A protein and the small-molecule ligand that binds it are described below.
Small molecule (SMILES): CC(=O)N[C@@H]1[C@@H](O)[C@H](O)[C@@H](CO)O[C@H]1O

Sequence of chain 1.A:
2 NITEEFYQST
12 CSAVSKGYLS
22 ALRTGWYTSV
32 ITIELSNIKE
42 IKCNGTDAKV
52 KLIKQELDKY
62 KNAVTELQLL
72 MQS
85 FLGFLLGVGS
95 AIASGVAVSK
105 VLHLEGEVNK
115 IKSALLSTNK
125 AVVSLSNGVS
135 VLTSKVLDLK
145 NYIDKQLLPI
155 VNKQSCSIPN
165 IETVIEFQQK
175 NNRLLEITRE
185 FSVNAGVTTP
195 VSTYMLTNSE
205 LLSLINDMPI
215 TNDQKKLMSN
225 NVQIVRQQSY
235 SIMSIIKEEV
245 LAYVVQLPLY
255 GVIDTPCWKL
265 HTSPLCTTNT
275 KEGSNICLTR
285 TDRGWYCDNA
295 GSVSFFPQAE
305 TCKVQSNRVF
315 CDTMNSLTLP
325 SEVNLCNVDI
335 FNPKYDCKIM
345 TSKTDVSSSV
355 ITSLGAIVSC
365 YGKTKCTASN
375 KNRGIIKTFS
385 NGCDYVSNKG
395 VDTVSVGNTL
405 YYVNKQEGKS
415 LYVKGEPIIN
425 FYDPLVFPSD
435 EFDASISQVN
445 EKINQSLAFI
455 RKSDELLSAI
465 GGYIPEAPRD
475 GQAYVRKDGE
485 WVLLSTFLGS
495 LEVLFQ

Binding-site contacts:
Ligand atom C7 contacts residue LYS43 of chain 1.A at 4.0 Å.
Ligand atom O7 contacts residue ASN45 of chain 1.A at 3.6 Å (h-bond).
Ligand atom C4 contacts residue ASN45 of chain 1.A at 4.3 Å.
Ligand atom C2 contacts residue ASN45 of chain 1.A at 2.5 Å.
Ligand atom O7 contacts residue LYS43 of chain 1.A at 3.6 Å.
Ligand atom C3 contacts residue ASN45 of chain 1.A at 3.8 Å.
Ligand atom O5 contacts residue ASN45 of chain 1.A at 2.4 Å (h-bond).
Ligand atom C8 contacts residue CYS44 of chain 1.A at 3.8 Å (hydrophobic).
Ligand atom C7 contacts residue CYS44 of chain 1.A at 4.0 Å (hydrophobic).
Ligand atom C8 contacts residue LYS43 of chain 1.A at 3.4 Å.
Ligand atom C1 contacts residue ASN45 of chain 1.A at 1.4 Å.
Ligand atom C5 contacts residue ASN45 of chain 1.A at 3.7 Å.
Ligand atom C8 contacts residue ASN45 of chain 1.A at 4.5 Å.
Ligand atom N2 contacts residue ASN45 of chain 1.A at 2.9 Å (h-bond).
Ligand atom O7 contacts residue CYS44 of chain 1.A at 3.5 Å (h-bond).
Ligand atom C7 contacts residue ASN45 of chain 1.A at 3.4 Å.